Binding-site contacts:
Ligand atom C4 contacts residue HIS298 of chain 5.E at 3.6 Å.
Ligand atom C4 contacts residue GLY78 of chain 5.E at 3.3 Å.
Ligand atom O8 contacts residue TYR72 of chain 5.E at 3.5 Å (h-bond).
Ligand atom C6 contacts residue ASN93 of chain 5.E at 3.4 Å.
Ligand atom O4 contacts residue ILE79 of chain 5.E at 3.5 Å (h-bond).
Ligand atom C2 contacts residue GLY78 of chain 5.E at 4.1 Å.
Ligand atom O1B contacts residue ASN80 of chain 5.E at 4.2 Å.
Ligand atom O6 contacts residue ASN93 of chain 5.E at 3.5 Å (h-bond).
Ligand atom C4 contacts residue TYR72 of chain 5.E at 3.4 Å (hydrophobic).
Ligand atom C3 contacts residue HIS298 of chain 5.E at 3.8 Å.
Ligand atom O1B contacts residue TYR72 of chain 5.E at 3.8 Å.
Ligand atom O1A contacts residue TYR72 of chain 5.E at 3.5 Å.
Ligand atom O10 contacts residue ASN293 of chain 5.E at 3.9 Å.
Ligand atom C5 contacts residue TYR72 of chain 5.E at 3.4 Å (hydrophobic).
Ligand atom O1A contacts residue SER89 of chain 5.E at 3.4 Å (h-bond).
Ligand atom O4 contacts residue THR291 of chain 5.E at 3.4 Å.
Ligand atom C3 contacts residue GLY78 of chain 5.E at 4.0 Å.
Ligand atom O3 contacts residue GLY78 of chain 5.E at 3.6 Å.
Ligand atom O4 contacts residue VAL296 of chain 5.E at 4.0 Å.
Ligand atom C1 contacts residue TYR72 of chain 5.E at 3.8 Å (hydrophobic).
Ligand atom C8 contacts residue ARG77 of chain 5.E at 4.2 Å.
Ligand atom O4 contacts residue HIS298 of chain 5.E at 3.0 Å (h-bond).
Ligand atom O1A contacts residue GLY78 of chain 5.E at 3.3 Å (h-bond).
Ligand atom N5 contacts residue TYR72 of chain 5.E at 3.1 Å (h-bond).
Ligand atom C3 contacts residue GLY78 of chain 5.E at 4.0 Å.
Ligand atom C3 contacts residue VAL296 of chain 5.E at 3.7 Å (hydrophobic).
Ligand atom C1 contacts residue GLY78 of chain 5.E at 4.0 Å.
Ligand atom O1B contacts residue SER89 of chain 5.E at 4.1 Å.
Ligand atom C5 contacts residue ASN93 of chain 5.E at 4.1 Å.
Ligand atom C7 contacts residue TYR72 of chain 5.E at 3.9 Å (hydrophobic).
Ligand atom O1A contacts residue ARG77 of chain 5.E at 3.1 Å (salt-bridge).
Ligand atom O4 contacts residue GLY78 of chain 5.E at 3.0 Å.
Ligand atom C1 contacts residue SER89 of chain 5.E at 4.2 Å.
Ligand atom C11 contacts residue ASP85 of chain 5.A at 3.8 Å.
Ligand atom O4 contacts residue TYR72 of chain 5.E at 4.2 Å.
Ligand atom O1B contacts residue ARG77 of chain 5.E at 2.8 Å (salt-bridge).
Ligand atom C1 contacts residue ARG77 of chain 5.E at 3.4 Å.
Ligand atom C8 contacts residue TYR72 of chain 5.E at 4.1 Å (hydrophobic).
Ligand atom C6 contacts residue TYR72 of chain 5.E at 3.3 Å (hydrophobic).
Ligand atom O10 contacts residue THR291 of chain 5.E at 3.8 Å.

The protein below binds the small molecule below.
Small molecule (SMILES): CC(=O)N[C@@H]1[C@@H](O[C@@H]2O[C@H](CO)[C@H](O)[C@H](O[C@]3(C(=O)O)C[C@H](O)[C@@H](NC(C)=O)[C@H]([C@H](O)[C@H](O)CO)O3)[C@H]2O)[C@H](O)[C@@H](CO[C@]2(C(=O)O)C[C@H](O)[C@@H](NC(C)=O)[C@H]([C@H](O)[C@H](O)CO)O2)O[C@H]1O

Sequence of chain 5.E:
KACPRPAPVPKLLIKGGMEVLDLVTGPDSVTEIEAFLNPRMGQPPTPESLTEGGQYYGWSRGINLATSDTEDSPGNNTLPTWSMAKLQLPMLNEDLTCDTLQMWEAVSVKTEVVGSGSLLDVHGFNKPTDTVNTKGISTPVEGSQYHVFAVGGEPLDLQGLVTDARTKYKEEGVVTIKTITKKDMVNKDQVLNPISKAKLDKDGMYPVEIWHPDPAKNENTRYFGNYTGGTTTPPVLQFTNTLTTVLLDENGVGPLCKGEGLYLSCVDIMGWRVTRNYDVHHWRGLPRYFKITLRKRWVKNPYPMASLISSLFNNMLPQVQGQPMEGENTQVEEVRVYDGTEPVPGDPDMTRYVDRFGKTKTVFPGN

Sequence of chain 5.A:
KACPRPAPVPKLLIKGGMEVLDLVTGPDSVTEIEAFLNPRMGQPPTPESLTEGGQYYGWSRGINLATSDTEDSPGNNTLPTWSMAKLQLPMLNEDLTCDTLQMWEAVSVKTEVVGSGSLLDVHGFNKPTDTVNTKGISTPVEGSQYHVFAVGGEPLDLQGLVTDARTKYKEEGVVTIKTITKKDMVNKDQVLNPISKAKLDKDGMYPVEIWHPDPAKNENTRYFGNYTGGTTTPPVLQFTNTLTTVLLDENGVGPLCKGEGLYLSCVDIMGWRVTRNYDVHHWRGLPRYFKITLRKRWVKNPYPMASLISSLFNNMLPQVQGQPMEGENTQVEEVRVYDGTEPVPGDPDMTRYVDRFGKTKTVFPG